The protein below binds the small molecule below.
Small molecule (SMILES): Clc1cccc(CN2CCOCC2)c1

Binding-site contacts:
Ligand atom C14 contacts residue ILE111 of chain 1.A at 4.2 Å (hydrophobic).
Ligand atom CL01 contacts residue GLU105 of chain 1.A at 3.6 Å.
Ligand atom C12 contacts residue ASN106 of chain 1.A at 3.5 Å.
Ligand atom C03 contacts residue LYS84 of chain 1.A at 4.5 Å.
Ligand atom C06 contacts residue GLU105 of chain 1.A at 4.3 Å.
Ligand atom C02 contacts residue GLU105 of chain 1.A at 3.9 Å.
Ligand atom C05 contacts residue ILE111 of chain 1.A at 3.7 Å (hydrophobic).
Ligand atom CL01 contacts residue VAL86 of chain 1.A at 3.7 Å.
Ligand atom C07 contacts residue ILE108 of chain 1.A at 3.5 Å (hydrophobic).
Ligand atom C13 contacts residue GLU105 of chain 1.A at 3.4 Å.
Ligand atom CL01 contacts residue ALA100 of chain 1.A at 4.4 Å.
Ligand atom C14 contacts residue ILE108 of chain 1.A at 4.1 Å (hydrophobic).
Ligand atom C14 contacts residue GLU105 of chain 1.A at 3.5 Å.
Ligand atom O11 contacts residue ASN106 of chain 1.A at 3.9 Å.
Ligand atom C04 contacts residue ILE111 of chain 1.A at 4.5 Å (hydrophobic).
Ligand atom C04 contacts residue THR85 of chain 1.A at 3.2 Å.
Ligand atom C03 contacts residue THR85 of chain 1.A at 3.0 Å.
Ligand atom C07 contacts residue GLU105 of chain 1.A at 4.3 Å.
Ligand atom CL01 contacts residue LYS84 of chain 1.A at 3.8 Å.
Ligand atom N08 contacts residue GLU105 of chain 1.A at 3.9 Å.
Ligand atom C06 contacts residue ILE108 of chain 1.A at 4.4 Å (hydrophobic).
Ligand atom C13 contacts residue ILE108 of chain 1.A at 3.2 Å (hydrophobic).
Ligand atom CL01 contacts residue ILE108 of chain 1.A at 4.2 Å.
Ligand atom C07 contacts residue ILE111 of chain 1.A at 3.7 Å (hydrophobic).
Ligand atom C10 contacts residue GLU105 of chain 1.A at 4.2 Å.
Ligand atom O11 contacts residue GLU105 of chain 1.A at 3.7 Å.
Ligand atom C12 contacts residue ILE108 of chain 1.A at 4.4 Å (hydrophobic).
Ligand atom C02 contacts residue VAL86 of chain 1.A at 4.2 Å (hydrophobic).
Ligand atom C02 contacts residue THR85 of chain 1.A at 4.4 Å.
Ligand atom N08 contacts residue ILE108 of chain 1.A at 3.9 Å.
Ligand atom C04 contacts residue VAL86 of chain 1.A at 4.1 Å (hydrophobic).
Ligand atom C06 contacts residue ILE111 of chain 1.A at 3.6 Å (hydrophobic).
Ligand atom C12 contacts residue GLU105 of chain 1.A at 3.6 Å.
Ligand atom C03 contacts residue VAL86 of chain 1.A at 3.7 Å (hydrophobic).

Sequence of chain 1.A:
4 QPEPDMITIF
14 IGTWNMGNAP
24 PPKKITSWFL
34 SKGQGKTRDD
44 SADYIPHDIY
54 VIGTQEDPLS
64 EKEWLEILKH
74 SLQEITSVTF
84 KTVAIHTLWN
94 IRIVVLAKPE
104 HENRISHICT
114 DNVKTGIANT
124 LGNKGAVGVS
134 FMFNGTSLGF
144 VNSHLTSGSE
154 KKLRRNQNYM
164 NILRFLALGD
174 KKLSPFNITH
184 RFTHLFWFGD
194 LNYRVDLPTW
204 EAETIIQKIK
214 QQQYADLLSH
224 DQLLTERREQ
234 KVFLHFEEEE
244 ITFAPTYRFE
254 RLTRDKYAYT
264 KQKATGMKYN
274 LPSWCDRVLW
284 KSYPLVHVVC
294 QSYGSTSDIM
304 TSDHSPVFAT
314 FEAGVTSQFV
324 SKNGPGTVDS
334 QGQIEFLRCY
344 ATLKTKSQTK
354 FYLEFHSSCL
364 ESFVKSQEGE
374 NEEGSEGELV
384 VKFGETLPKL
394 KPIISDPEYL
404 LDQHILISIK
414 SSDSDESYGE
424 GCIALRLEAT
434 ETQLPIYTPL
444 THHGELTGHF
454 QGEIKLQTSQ